The small molecule below binds the protein below.
Small molecule (SMILES): CC(=O)N[C@@H]1[C@@H](O)[C@H](O)[C@@H](CO)O[C@H]1O

Sequence of chain 2.B:
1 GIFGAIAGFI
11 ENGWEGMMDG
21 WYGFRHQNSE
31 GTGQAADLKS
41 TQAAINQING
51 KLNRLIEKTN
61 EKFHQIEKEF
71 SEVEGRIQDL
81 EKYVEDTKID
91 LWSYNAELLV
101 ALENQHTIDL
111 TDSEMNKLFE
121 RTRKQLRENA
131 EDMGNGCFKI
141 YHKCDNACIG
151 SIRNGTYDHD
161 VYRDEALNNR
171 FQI

Binding-site contacts:
Ligand atom O7 contacts residue ASN154 of chain 2.B at 2.8 Å (h-bond).
Ligand atom C8 contacts residue ALA147 of chain 2.B at 3.5 Å (hydrophobic).
Ligand atom C8 contacts residue SER151 of chain 2.B at 3.4 Å.
Ligand atom C3 contacts residue ASN154 of chain 2.B at 3.8 Å.
Ligand atom C7 contacts residue SER151 of chain 2.B at 4.3 Å.
Ligand atom C8 contacts residue THR156 of chain 2.B at 4.5 Å.
Ligand atom C7 contacts residue GLY150 of chain 2.B at 4.1 Å.
Ligand atom C5 contacts residue ASN154 of chain 2.B at 3.7 Å.
Ligand atom C7 contacts residue ASN154 of chain 2.B at 3.0 Å.
Ligand atom O5 contacts residue ASN154 of chain 2.B at 2.4 Å (h-bond).
Ligand atom C4 contacts residue ASN154 of chain 2.B at 4.2 Å.
Ligand atom C8 contacts residue ASN154 of chain 2.B at 4.3 Å.
Ligand atom C2 contacts residue ASN154 of chain 2.B at 2.4 Å.
Ligand atom N2 contacts residue GLY150 of chain 2.B at 4.4 Å.
Ligand atom C8 contacts residue GLY150 of chain 2.B at 3.5 Å.
Ligand atom N2 contacts residue ASN154 of chain 2.B at 2.9 Å (h-bond).
Ligand atom C1 contacts residue ASN154 of chain 2.B at 1.4 Å.
Ligand atom O7 contacts residue THR156 of chain 2.B at 3.9 Å.